Sequence of chain 2.A:
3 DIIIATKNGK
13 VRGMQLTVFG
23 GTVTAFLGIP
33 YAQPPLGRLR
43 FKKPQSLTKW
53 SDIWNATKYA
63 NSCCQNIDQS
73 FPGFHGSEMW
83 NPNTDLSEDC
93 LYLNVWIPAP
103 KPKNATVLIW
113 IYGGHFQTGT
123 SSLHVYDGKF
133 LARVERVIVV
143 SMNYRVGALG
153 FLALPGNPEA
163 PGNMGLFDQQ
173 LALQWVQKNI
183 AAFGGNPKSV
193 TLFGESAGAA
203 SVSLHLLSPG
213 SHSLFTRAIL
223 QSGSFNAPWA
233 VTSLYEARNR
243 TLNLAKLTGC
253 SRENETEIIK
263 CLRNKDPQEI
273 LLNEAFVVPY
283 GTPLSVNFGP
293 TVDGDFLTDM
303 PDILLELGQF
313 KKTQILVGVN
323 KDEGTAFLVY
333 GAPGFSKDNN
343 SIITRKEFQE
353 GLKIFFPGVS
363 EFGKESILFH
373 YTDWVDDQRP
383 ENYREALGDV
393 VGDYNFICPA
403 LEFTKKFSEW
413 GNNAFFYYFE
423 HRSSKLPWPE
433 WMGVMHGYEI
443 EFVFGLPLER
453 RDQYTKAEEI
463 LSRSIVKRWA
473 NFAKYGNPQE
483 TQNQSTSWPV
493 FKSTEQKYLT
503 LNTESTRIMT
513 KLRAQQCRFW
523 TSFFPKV

A small-molecule ligand and the protein it binds are described below.
Small molecule (SMILES): CC(=O)N[C@H]1[C@H](O[C@H]2[C@H](O)[C@@H](NC(C)=O)CO[C@@H]2CO[C@H]2O[C@@H](C)[C@@H](O)[C@@H](O)[C@@H]2O)O[C@H](CO)[C@@H](O)[C@@H]1O

Binding-site contacts:
Ligand atom C5 contacts residue ASN241 of chain 2.A at 3.7 Å.
Ligand atom C8 contacts residue VAL279 of chain 2.A at 3.5 Å (hydrophobic).
Ligand atom C7 contacts residue PRO281 of chain 2.A at 3.9 Å (hydrophobic).
Ligand atom C8 contacts residue VAL280 of chain 2.A at 4.2 Å (hydrophobic).
Ligand atom C5 contacts residue ASN245 of chain 2.A at 3.6 Å.
Ligand atom C1 contacts residue ASN245 of chain 2.A at 3.8 Å.
Ligand atom C6 contacts residue LEU249 of chain 2.A at 3.9 Å (hydrophobic).
Ligand atom C2 contacts residue ASN241 of chain 2.A at 2.3 Å.
Ligand atom C6 contacts residue ASN245 of chain 2.A at 3.4 Å.
Ligand atom O5 contacts residue PRO281 of chain 2.A at 4.2 Å.
Ligand atom C8 contacts residue ASN245 of chain 2.A at 4.0 Å.
Ligand atom C3 contacts residue ASN241 of chain 2.A at 3.6 Å.
Ligand atom C4 contacts residue ASN241 of chain 2.A at 4.2 Å.
Ligand atom C7 contacts residue ASN241 of chain 2.A at 3.0 Å.
Ligand atom O7 contacts residue PRO281 of chain 2.A at 4.3 Å.
Ligand atom C5 contacts residue ASN245 of chain 2.A at 4.2 Å.
Ligand atom O4 contacts residue PHE278 of chain 2.A at 4.0 Å.
Ligand atom C8 contacts residue ARG242 of chain 2.A at 4.4 Å.
Ligand atom O6 contacts residue ASN245 of chain 2.A at 4.1 Å.
Ligand atom O5 contacts residue ASN245 of chain 2.A at 4.0 Å.
Ligand atom C6 contacts residue LYS248 of chain 2.A at 4.3 Å.
Ligand atom C6 contacts residue PRO281 of chain 2.A at 4.0 Å (hydrophobic).
Ligand atom C8 contacts residue ASN241 of chain 2.A at 3.0 Å.
Ligand atom C5 contacts residue PRO281 of chain 2.A at 4.1 Å (hydrophobic).
Ligand atom C4 contacts residue PHE278 of chain 2.A at 3.3 Å (hydrophobic).
Ligand atom C1 contacts residue ASN241 of chain 2.A at 1.4 Å.
Ligand atom C1 contacts residue ASN245 of chain 2.A at 4.4 Å.
Ligand atom O5 contacts residue ASN245 of chain 2.A at 3.8 Å.
Ligand atom O7 contacts residue ASN241 of chain 2.A at 4.0 Å.
Ligand atom N2 contacts residue ASN241 of chain 2.A at 2.7 Å (h-bond).
Ligand atom O2 contacts residue PRO281 of chain 2.A at 4.2 Å.
Ligand atom C3 contacts residue PHE278 of chain 2.A at 3.6 Å (hydrophobic).
Ligand atom C6 contacts residue ASN245 of chain 2.A at 4.0 Å.
Ligand atom O5 contacts residue ASN241 of chain 2.A at 2.4 Å (h-bond).
Ligand atom C8 contacts residue PRO281 of chain 2.A at 3.8 Å (hydrophobic).
Ligand atom N2 contacts residue PRO281 of chain 2.A at 4.3 Å.
Ligand atom O3 contacts residue PRO281 of chain 2.A at 4.0 Å.
Ligand atom C5 contacts residue PHE278 of chain 2.A at 4.3 Å (hydrophobic).
Ligand atom O4 contacts residue LEU249 of chain 2.A at 3.9 Å.
Ligand atom O3 contacts residue PHE278 of chain 2.A at 3.9 Å.